Sequence of chain 1.K:
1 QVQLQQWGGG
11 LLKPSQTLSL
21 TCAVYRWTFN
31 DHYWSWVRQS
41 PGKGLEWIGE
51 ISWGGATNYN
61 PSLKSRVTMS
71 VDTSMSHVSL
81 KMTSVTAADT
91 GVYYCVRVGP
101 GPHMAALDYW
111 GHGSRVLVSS

Sequence of chain 1.A:
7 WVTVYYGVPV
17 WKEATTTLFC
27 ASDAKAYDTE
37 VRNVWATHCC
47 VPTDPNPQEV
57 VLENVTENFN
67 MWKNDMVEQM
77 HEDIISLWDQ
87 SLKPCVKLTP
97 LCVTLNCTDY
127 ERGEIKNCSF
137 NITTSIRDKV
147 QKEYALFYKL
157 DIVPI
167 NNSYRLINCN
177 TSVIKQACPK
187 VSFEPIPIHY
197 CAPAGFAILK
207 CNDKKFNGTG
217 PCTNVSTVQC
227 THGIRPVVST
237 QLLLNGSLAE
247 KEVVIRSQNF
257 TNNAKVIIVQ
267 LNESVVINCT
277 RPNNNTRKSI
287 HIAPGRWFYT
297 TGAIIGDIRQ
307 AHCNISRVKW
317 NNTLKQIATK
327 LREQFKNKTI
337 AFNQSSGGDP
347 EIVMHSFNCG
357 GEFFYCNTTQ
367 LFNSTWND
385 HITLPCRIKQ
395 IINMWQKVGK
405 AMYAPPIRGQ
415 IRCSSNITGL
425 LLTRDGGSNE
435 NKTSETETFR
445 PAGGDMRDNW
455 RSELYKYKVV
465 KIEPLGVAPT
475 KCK

Binding-site contacts:
Ligand atom O4 contacts residue HIS77 of chain 1.K at 3.7 Å.
Ligand atom C7 contacts residue HIS77 of chain 1.K at 4.2 Å.
Ligand atom O5 contacts residue ASN280 of chain 1.A at 2.5 Å (h-bond).
Ligand atom C5 contacts residue MET75 of chain 1.K at 4.0 Å (hydrophobic).
Ligand atom C5 contacts residue ASN280 of chain 1.A at 3.8 Å.
Ligand atom C8 contacts residue ASN280 of chain 1.A at 4.1 Å.
Ligand atom C2 contacts residue ASN280 of chain 1.A at 2.5 Å.
Ligand atom O5 contacts residue TRP7 of chain 1.K at 4.1 Å.
Ligand atom C6 contacts residue GLN5 of chain 1.K at 4.2 Å.
Ligand atom C7 contacts residue TYR25 of chain 1.K at 3.6 Å (hydrophobic).
Ligand atom O3 contacts residue TYR25 of chain 1.K at 3.2 Å (h-bond).
Ligand atom O6 contacts residue ARG412 of chain 1.A at 3.0 Å (salt-bridge).
Ligand atom N2 contacts residue ASN280 of chain 1.A at 2.7 Å (h-bond).
Ligand atom C4 contacts residue TRP7 of chain 1.K at 4.0 Å (hydrophobic).
Ligand atom O6 contacts residue GLN6 of chain 1.K at 3.0 Å (h-bond).
Ligand atom C8 contacts residue MET75 of chain 1.K at 3.1 Å (hydrophobic).
Ligand atom O4 contacts residue GLN5 of chain 1.K at 3.1 Å (h-bond).
Ligand atom O7 contacts residue GLN414 of chain 1.A at 4.2 Å.
Ligand atom O3 contacts residue HIS77 of chain 1.K at 4.3 Å.
Ligand atom C6 contacts residue GLN6 of chain 1.K at 3.8 Å.
Ligand atom N2 contacts residue TYR25 of chain 1.K at 3.7 Å.
Ligand atom C6 contacts residue TRP7 of chain 1.K at 3.7 Å (hydrophobic).
Ligand atom C8 contacts residue GLN414 of chain 1.A at 4.3 Å.
Ligand atom C5 contacts residue GLN6 of chain 1.K at 4.1 Å.
Ligand atom C6 contacts residue TRP7 of chain 1.K at 4.2 Å (hydrophobic).
Ligand atom O7 contacts residue ASN280 of chain 1.A at 4.1 Å.
Ligand atom O7 contacts residue TYR25 of chain 1.K at 3.2 Å.
Ligand atom O6 contacts residue MET75 of chain 1.K at 3.7 Å.
Ligand atom C8 contacts residue SER76 of chain 1.K at 3.7 Å.
Ligand atom O7 contacts residue HIS77 of chain 1.K at 3.6 Å.
Ligand atom O6 contacts residue TRP7 of chain 1.K at 3.7 Å.
Ligand atom C4 contacts residue GLN5 of chain 1.K at 3.9 Å.
Ligand atom O2 contacts residue TRP7 of chain 1.K at 3.4 Å (h-bond).
Ligand atom C6 contacts residue MET75 of chain 1.K at 4.1 Å (hydrophobic).
Ligand atom O5 contacts residue ILE301 of chain 1.A at 3.8 Å.
Ligand atom C7 contacts residue ASN280 of chain 1.A at 3.5 Å.
Ligand atom C3 contacts residue HIS77 of chain 1.K at 4.2 Å.
Ligand atom C1 contacts residue ASN280 of chain 1.A at 1.5 Å.
Ligand atom C5 contacts residue GLN5 of chain 1.K at 3.8 Å.
Ligand atom C3 contacts residue ASN280 of chain 1.A at 3.9 Å.

A protein and the small-molecule ligand that binds it are described below.
Small molecule (SMILES): CC(=O)N[C@H]1[C@H](O[C@H]2[C@H](O)[C@@H](NC(C)=O)CO[C@@H]2CO)O[C@H](CO)[C@@H](O[C@@H]2O[C@H](CO[C@H]3O[C@H](CO)[C@@H](O)[C@H](O)[C@@H]3O)[C@@H](O)[C@H](O)[C@@H]2O)[C@@H]1O